Sequence of chain 26.D:
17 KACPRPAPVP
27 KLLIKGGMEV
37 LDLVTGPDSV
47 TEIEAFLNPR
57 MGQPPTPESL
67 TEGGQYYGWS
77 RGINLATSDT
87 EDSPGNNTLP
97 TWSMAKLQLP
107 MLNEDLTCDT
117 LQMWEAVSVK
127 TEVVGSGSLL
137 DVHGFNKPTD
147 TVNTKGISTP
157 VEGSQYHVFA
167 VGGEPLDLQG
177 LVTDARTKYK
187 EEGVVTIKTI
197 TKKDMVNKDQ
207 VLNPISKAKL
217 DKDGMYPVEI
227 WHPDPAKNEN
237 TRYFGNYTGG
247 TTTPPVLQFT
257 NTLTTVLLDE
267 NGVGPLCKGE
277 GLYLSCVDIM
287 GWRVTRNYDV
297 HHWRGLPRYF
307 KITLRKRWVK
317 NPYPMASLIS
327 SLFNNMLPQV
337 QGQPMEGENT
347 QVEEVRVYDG

Binding-site contacts:
Ligand atom O4 contacts residue ILE79 of chain 26.C at 3.7 Å.
Ligand atom O3 contacts residue VAL296 of chain 26.C at 4.4 Å.
Ligand atom O1B contacts residue TYR72 of chain 26.C at 4.4 Å.
Ligand atom O4 contacts residue GLY78 of chain 26.C at 3.1 Å.
Ligand atom C4 contacts residue HIS298 of chain 26.C at 3.8 Å.
Ligand atom O10 contacts residue THR291 of chain 26.C at 4.4 Å.
Ligand atom C3 contacts residue HIS298 of chain 26.C at 3.5 Å.
Ligand atom C2 contacts residue GLY78 of chain 26.C at 4.1 Å.
Ligand atom O4 contacts residue TYR72 of chain 26.C at 3.8 Å.
Ligand atom C10 contacts residue TYR72 of chain 26.C at 4.0 Å (hydrophobic).
Ligand atom O1A contacts residue TYR72 of chain 26.C at 3.6 Å.
Ligand atom O8 contacts residue ARG77 of chain 26.C at 3.6 Å (salt-bridge).
Ligand atom O4 contacts residue ARG289 of chain 26.C at 4.5 Å.
Ligand atom C2 contacts residue ARG77 of chain 26.C at 4.4 Å.
Ligand atom C4 contacts residue GLY78 of chain 26.C at 3.2 Å.
Ligand atom C3 contacts residue ARG77 of chain 26.C at 4.2 Å.
Ligand atom C5 contacts residue TYR72 of chain 26.C at 3.6 Å (hydrophobic).
Ligand atom O10 contacts residue ASN293 of chain 26.C at 4.5 Å.
Ligand atom O3 contacts residue GLY78 of chain 26.C at 3.4 Å.
Ligand atom C3 contacts residue GLY78 of chain 26.C at 4.3 Å.
Ligand atom C4 contacts residue TYR72 of chain 26.C at 3.4 Å (hydrophobic).
Ligand atom C1 contacts residue ARG77 of chain 26.C at 3.3 Å.
Ligand atom C11 contacts residue TYR72 of chain 26.C at 4.3 Å (hydrophobic).
Ligand atom C3 contacts residue GLY78 of chain 26.C at 3.9 Å.
Ligand atom O4 contacts residue ASN80 of chain 26.C at 4.3 Å.
Ligand atom O1B contacts residue ARG77 of chain 26.C at 2.7 Å (salt-bridge).
Ligand atom O1A contacts residue HIS298 of chain 26.C at 4.3 Å.
Ligand atom O4 contacts residue HIS298 of chain 26.C at 3.2 Å (h-bond).
Ligand atom O1A contacts residue ARG77 of chain 26.C at 3.0 Å (salt-bridge).
Ligand atom C1 contacts residue TYR72 of chain 26.C at 4.3 Å (hydrophobic).
Ligand atom O6 contacts residue ASN93 of chain 26.C at 3.4 Å (h-bond).
Ligand atom C6 contacts residue ASN93 of chain 26.C at 3.7 Å.
Ligand atom C1 contacts residue GLY78 of chain 26.C at 4.2 Å.
Ligand atom C6 contacts residue TYR72 of chain 26.C at 3.9 Å (hydrophobic).
Ligand atom C4 contacts residue ARG77 of chain 26.C at 4.4 Å.
Ligand atom C11 contacts residue ASP85 of chain 26.D at 4.0 Å.
Ligand atom O1A contacts residue GLY78 of chain 26.C at 3.8 Å.
Ligand atom O4 contacts residue THR291 of chain 26.C at 3.3 Å.
Ligand atom O9 contacts residue ARG77 of chain 26.C at 3.8 Å.
Ligand atom N5 contacts residue TYR72 of chain 26.C at 3.1 Å (h-bond).

A protein and the small-molecule ligand that binds it are described below.
Small molecule (SMILES): CC(=O)N[C@H]1[C@H]([C@H](O)[C@H](O)CO)O[C@@](O[C@H]2[C@@H](O)[C@@H](CO)O[C@@H](O[C@H]3[C@H](O)[C@@H](O)[C@H](O)O[C@@H]3CO)[C@@H]2O)(C(=O)O)C[C@@H]1O

Sequence of chain 26.C:
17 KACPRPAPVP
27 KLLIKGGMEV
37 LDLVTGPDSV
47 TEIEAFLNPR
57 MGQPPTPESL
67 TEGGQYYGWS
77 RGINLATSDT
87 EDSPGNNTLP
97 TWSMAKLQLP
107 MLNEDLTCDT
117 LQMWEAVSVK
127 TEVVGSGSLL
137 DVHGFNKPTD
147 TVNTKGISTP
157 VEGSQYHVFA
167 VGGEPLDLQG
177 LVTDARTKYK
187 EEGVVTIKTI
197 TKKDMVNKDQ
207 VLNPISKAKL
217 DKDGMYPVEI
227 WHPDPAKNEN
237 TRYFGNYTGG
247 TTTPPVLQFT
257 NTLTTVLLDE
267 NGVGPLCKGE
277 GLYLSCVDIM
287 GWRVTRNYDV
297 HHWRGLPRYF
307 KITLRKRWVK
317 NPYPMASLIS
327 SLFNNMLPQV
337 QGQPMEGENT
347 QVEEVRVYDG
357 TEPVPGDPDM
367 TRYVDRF